Sequence of chain 1.B:
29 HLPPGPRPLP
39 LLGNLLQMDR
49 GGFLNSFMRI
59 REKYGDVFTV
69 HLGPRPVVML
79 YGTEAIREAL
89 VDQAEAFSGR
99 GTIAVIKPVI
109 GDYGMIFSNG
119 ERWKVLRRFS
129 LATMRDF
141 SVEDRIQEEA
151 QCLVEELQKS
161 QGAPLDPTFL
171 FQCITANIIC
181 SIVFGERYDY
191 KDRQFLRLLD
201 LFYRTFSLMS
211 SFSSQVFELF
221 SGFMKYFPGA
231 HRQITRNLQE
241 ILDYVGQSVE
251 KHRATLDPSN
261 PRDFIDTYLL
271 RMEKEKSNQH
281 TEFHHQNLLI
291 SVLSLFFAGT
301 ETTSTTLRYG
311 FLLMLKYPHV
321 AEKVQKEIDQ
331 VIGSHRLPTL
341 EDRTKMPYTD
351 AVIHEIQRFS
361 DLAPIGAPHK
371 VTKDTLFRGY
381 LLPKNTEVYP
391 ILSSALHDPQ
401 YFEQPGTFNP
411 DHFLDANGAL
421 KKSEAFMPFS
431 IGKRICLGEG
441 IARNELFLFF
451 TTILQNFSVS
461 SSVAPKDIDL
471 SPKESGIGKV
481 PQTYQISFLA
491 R

A small-molecule ligand and the protein it binds are described below.
Small molecule (SMILES): Clc1ccc(-c2cnc[nH]2)cc1

Binding-site contacts:
Ligand atom N3 contacts residue THR302 of chain 1.B at 3.1 Å.
Ligand atom C4 contacts residue CPZ1 of chain 1.O at 3.4 Å.
Ligand atom C2 contacts residue CPZ1 of chain 1.O at 3.7 Å.
Ligand atom CL contacts residue PHE115 of chain 1.B at 3.7 Å.
Ligand atom C4 contacts residue THR302 of chain 1.B at 4.2 Å.
Ligand atom C5 contacts residue HEM1 of chain 1.M at 2.8 Å.
Ligand atom C11 contacts residue SER294 of chain 1.B at 4.0 Å.
Ligand atom C6 contacts residue CPZ1 of chain 1.O at 3.8 Å.
Ligand atom C10 contacts residue SER294 of chain 1.B at 3.9 Å.
Ligand atom CL contacts residue ILE108 of chain 1.B at 3.7 Å.
Ligand atom C10 contacts residue ILE114 of chain 1.B at 4.0 Å (hydrophobic).
Ligand atom C8 contacts residue PHE115 of chain 1.B at 4.2 Å (hydrophobic).
Ligand atom N1 contacts residue THR302 of chain 1.B at 4.2 Å.
Ligand atom N1 contacts residue ALA298 of chain 1.B at 4.1 Å.
Ligand atom C10 contacts residue PHE297 of chain 1.B at 3.7 Å (hydrophobic).
Ligand atom C11 contacts residue ILE114 of chain 1.B at 3.6 Å (hydrophobic).
Ligand atom N3 contacts residue CPZ1 of chain 1.O at 3.0 Å (h-bond).
Ligand atom C7 contacts residue CPZ1 of chain 1.O at 3.3 Å.
Ligand atom C2 contacts residue HEM1 of chain 1.M at 3.1 Å.
Ligand atom C5 contacts residue ALA298 of chain 1.B at 4.2 Å (hydrophobic).
Ligand atom C8 contacts residue PHE297 of chain 1.B at 4.1 Å (hydrophobic).
Ligand atom C11 contacts residue PHE297 of chain 1.B at 4.0 Å (hydrophobic).
Ligand atom C5 contacts residue CPZ1 of chain 1.O at 3.9 Å.
Ligand atom N3 contacts residue HEM1 of chain 1.M at 4.1 Å.
Ligand atom C6 contacts residue PHE297 of chain 1.B at 4.3 Å (hydrophobic).
Ligand atom C8 contacts residue MET209 of chain 1.B at 4.3 Å (hydrophobic).
Ligand atom C9 contacts residue PHE297 of chain 1.B at 3.8 Å (hydrophobic).
Ligand atom N1 contacts residue HEM1 of chain 1.M at 2.0 Å.
Ligand atom C5 contacts residue THR302 of chain 1.B at 3.2 Å.
Ligand atom N1 contacts residue CPZ1 of chain 1.O at 4.1 Å.
Ligand atom C4 contacts residue HEM1 of chain 1.M at 4.2 Å.
Ligand atom C9 contacts residue PHE115 of chain 1.B at 4.0 Å (hydrophobic).
Ligand atom C11 contacts residue ALA298 of chain 1.B at 3.2 Å (hydrophobic).
Ligand atom C6 contacts residue ALA298 of chain 1.B at 3.6 Å (hydrophobic).
Ligand atom C8 contacts residue CPZ1 of chain 1.O at 4.1 Å.
Ligand atom C10 contacts residue ALA298 of chain 1.B at 4.1 Å (hydrophobic).
Ligand atom C4 contacts residue ALA298 of chain 1.B at 3.4 Å (hydrophobic).
Ligand atom C2 contacts residue ALA298 of chain 1.B at 3.6 Å (hydrophobic).
Ligand atom N3 contacts residue ALA298 of chain 1.B at 3.8 Å.
Ligand atom C2 contacts residue ILE114 of chain 1.B at 4.2 Å (hydrophobic).